Binding-site contacts:
Ligand atom C6 contacts residue GLN801 of chain 1.C at 4.2 Å.
Ligand atom C2 contacts residue ASN798 of chain 1.C at 2.5 Å.
Ligand atom O5 contacts residue ASN798 of chain 1.C at 2.4 Å (h-bond).
Ligand atom O6 contacts residue GLN801 of chain 1.C at 3.8 Å.
Ligand atom O7 contacts residue ASN798 of chain 1.C at 4.4 Å.
Ligand atom C7 contacts residue ASN798 of chain 1.C at 3.9 Å.
Ligand atom C2 contacts residue SER800 of chain 1.C at 4.2 Å.
Ligand atom C5 contacts residue SER800 of chain 1.C at 3.6 Å.
Ligand atom C5 contacts residue ASN798 of chain 1.C at 3.7 Å.
Ligand atom C3 contacts residue SER800 of chain 1.C at 4.5 Å.
Ligand atom O5 contacts residue SER800 of chain 1.C at 3.4 Å (h-bond).
Ligand atom C5 contacts residue GLN801 of chain 1.C at 4.2 Å.
Ligand atom C4 contacts residue ASN798 of chain 1.C at 4.2 Å.
Ligand atom C1 contacts residue SER800 of chain 1.C at 3.1 Å.
Ligand atom C8 contacts residue ASN798 of chain 1.C at 4.2 Å.
Ligand atom C1 contacts residue ASN798 of chain 1.C at 1.4 Å.
Ligand atom C3 contacts residue ASN798 of chain 1.C at 3.8 Å.
Ligand atom N2 contacts residue ASN798 of chain 1.C at 2.9 Å (h-bond).

Sequence of chain 1.C:
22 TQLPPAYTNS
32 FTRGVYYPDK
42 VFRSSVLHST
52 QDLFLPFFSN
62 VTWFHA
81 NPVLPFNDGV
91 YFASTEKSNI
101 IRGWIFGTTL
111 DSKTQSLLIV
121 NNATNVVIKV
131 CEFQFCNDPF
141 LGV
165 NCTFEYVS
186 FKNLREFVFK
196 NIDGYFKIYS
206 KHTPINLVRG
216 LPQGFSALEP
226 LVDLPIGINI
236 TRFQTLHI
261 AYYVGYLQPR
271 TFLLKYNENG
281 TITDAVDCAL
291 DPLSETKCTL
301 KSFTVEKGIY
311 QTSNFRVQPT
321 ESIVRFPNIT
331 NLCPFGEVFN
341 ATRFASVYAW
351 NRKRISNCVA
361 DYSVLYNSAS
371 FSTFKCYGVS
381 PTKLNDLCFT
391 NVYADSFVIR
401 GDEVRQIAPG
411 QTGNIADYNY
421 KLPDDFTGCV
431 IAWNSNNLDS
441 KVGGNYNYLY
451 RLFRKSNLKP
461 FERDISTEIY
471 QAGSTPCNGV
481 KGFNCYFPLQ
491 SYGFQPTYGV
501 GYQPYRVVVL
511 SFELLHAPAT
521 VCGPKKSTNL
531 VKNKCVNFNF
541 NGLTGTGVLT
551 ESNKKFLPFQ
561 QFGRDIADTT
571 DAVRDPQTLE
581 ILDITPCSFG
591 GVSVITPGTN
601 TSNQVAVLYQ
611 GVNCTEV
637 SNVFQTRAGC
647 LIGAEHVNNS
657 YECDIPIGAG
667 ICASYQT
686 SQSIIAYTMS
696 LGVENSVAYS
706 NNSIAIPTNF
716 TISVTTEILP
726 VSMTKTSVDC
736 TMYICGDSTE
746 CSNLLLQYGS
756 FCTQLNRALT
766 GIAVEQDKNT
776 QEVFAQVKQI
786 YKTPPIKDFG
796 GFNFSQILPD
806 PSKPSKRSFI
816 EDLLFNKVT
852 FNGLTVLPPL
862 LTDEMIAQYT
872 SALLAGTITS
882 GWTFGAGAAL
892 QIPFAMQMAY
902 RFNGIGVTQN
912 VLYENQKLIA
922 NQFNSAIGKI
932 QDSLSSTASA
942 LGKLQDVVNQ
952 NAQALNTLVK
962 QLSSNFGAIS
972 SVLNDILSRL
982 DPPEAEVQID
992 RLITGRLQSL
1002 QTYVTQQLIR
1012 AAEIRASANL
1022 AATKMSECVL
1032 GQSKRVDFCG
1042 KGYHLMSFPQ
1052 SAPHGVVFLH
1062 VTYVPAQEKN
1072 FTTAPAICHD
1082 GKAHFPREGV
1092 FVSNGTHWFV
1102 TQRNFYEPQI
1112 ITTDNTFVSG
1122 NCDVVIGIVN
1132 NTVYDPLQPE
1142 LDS

A small-molecule ligand and the protein it binds are described below.
Small molecule (SMILES): CC(=O)N[C@H]1[C@H](O[C@H]2[C@H](O)[C@@H](NC(C)=O)CO[C@@H]2CO)O[C@H](CO)[C@@H](O)[C@@H]1O